The protein below binds the small molecule below.
Small molecule (SMILES): CO[C@H]1/C=C\C=C(/C)C(=O)NC2=CC(=O)C(NCCN3CCCC3)=C(C[C@@H](C)C[C@H](OC)[C@H](O)[C@@H](C)/C=C(\C)[C@@H]1OC(N)=O)C2=O

Sequence of chain 2.D:
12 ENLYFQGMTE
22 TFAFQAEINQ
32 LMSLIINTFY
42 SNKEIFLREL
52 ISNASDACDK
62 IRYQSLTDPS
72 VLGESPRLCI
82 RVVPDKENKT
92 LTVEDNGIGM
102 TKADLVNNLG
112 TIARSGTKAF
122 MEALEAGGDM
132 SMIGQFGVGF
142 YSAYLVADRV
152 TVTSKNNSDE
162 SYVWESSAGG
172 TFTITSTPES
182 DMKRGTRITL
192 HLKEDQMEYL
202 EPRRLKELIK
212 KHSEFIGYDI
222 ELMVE

Binding-site contacts:
Ligand atom N1 contacts residue VAL139 of chain 2.D at 3.8 Å.
Ligand atom C20 contacts residue GLY138 of chain 2.D at 3.6 Å.
Ligand atom C15 contacts residue ARG115 of chain 2.D at 3.5 Å.
Ligand atom N29 contacts residue ASP57 of chain 2.D at 3.3 Å (salt-bridge).
Ligand atom C22 contacts residue GLY138 of chain 2.D at 3.8 Å.
Ligand atom C26 contacts residue ILE99 of chain 2.D at 3.6 Å (hydrophobic).
Ligand atom C25 contacts residue ASN54 of chain 2.D at 3.3 Å.
Ligand atom N2 contacts residue ASP96 of chain 2.D at 2.8 Å (salt-bridge).
Ligand atom C23 contacts residue PHE141 of chain 2.D at 3.5 Å (hydrophobic).
Ligand atom C5 contacts residue MET101 of chain 2.D at 3.8 Å (hydrophobic).
Ligand atom O8 contacts residue ASP57 of chain 2.D at 3.6 Å.
Ligand atom O4 contacts residue ALA58 of chain 2.D at 3.3 Å.
Ligand atom C2 contacts residue PHE141 of chain 2.D at 3.8 Å (hydrophobic).
Ligand atom C1 contacts residue GLY138 of chain 2.D at 3.1 Å.
Ligand atom C24 contacts residue ASN54 of chain 2.D at 3.8 Å.
Ligand atom N2 contacts residue ALA55 of chain 2.D at 3.6 Å.
Ligand atom C1 contacts residue PHE141 of chain 2.D at 3.6 Å (hydrophobic).
Ligand atom C27 contacts residue ASN109 of chain 2.D at 3.5 Å.
Ligand atom O1 contacts residue VAL139 of chain 2.D at 3.1 Å.
Ligand atom C30 contacts residue ASP57 of chain 2.D at 3.4 Å.
Ligand atom O9 contacts residue GLY138 of chain 2.D at 2.8 Å (h-bond).
Ligand atom C23 contacts residue ASN54 of chain 2.D at 3.4 Å.
Ligand atom C27 contacts residue ASP105 of chain 2.D at 3.7 Å.
Ligand atom C18 contacts residue ASN54 of chain 2.D at 3.7 Å.
Ligand atom N2 contacts residue ASN54 of chain 2.D at 3.8 Å.
Ligand atom C25 contacts residue ASP57 of chain 2.D at 3.6 Å.
Ligand atom O1 contacts residue PHE141 of chain 2.D at 2.7 Å (h-bond).
Ligand atom O1 contacts residue GLY138 of chain 2.D at 3.4 Å (h-bond).
Ligand atom C21 contacts residue GLY138 of chain 2.D at 3.5 Å.
Ligand atom C19 contacts residue ASN54 of chain 2.D at 3.1 Å.
Ligand atom O9 contacts residue ARG115 of chain 2.D at 3.6 Å.
Ligand atom C22 contacts residue ASN109 of chain 2.D at 3.4 Å.
Ligand atom C28 contacts residue ASN109 of chain 2.D at 3.9 Å.
Ligand atom O5 contacts residue LYS61 of chain 2.D at 3.2 Å (salt-bridge).
Ligand atom O1 contacts residue GLY140 of chain 2.D at 3.1 Å (h-bond).
Ligand atom N1 contacts residue GLY138 of chain 2.D at 3.0 Å (h-bond).
Ligand atom O8 contacts residue ASN54 of chain 2.D at 3.4 Å (h-bond).
Ligand atom O3 contacts residue ASN54 of chain 2.D at 3.5 Å.
Ligand atom C4 contacts residue LEU110 of chain 2.D at 3.9 Å (hydrophobic).
Ligand atom C24 contacts residue ALA58 of chain 2.D at 3.8 Å (hydrophobic).